This protein binds this small molecule.
Small molecule (SMILES): NS(=O)(=O)c1c(F)c(F)c(S(=O)(=O)CCO)c(NCc2ccccc2)c1F

Binding-site contacts:
Ligand atom C3 contacts residue HIS199 of chain 1.A at 3.2 Å.
Ligand atom O25 contacts residue HIS67 of chain 1.A at 3.2 Å.
Ligand atom O23 contacts residue WWO1 of chain 1.D at 3.1 Å.
Ligand atom C14 contacts residue PHE91 of chain 1.A at 3.5 Å (hydrophobic).
Ligand atom C24 contacts residue HIS199 of chain 1.A at 3.5 Å.
Ligand atom N26 contacts residue GLN92 of chain 1.A at 3.1 Å (h-bond).
Ligand atom C3 contacts residue LEU197 of chain 1.A at 3.7 Å (hydrophobic).
Ligand atom C2 contacts residue HIS199 of chain 1.A at 3.2 Å.
Ligand atom C15 contacts residue PHE91 of chain 1.A at 3.6 Å (hydrophobic).
Ligand atom C16 contacts residue WWO1 of chain 1.D at 3.7 Å.
Ligand atom C14 contacts residue WWO1 of chain 1.D at 3.4 Å.
Ligand atom C21 contacts residue PRO200 of chain 1.A at 3.6 Å (hydrophobic).
Ligand atom S7 contacts residue ZN1 of chain 1.B at 3.1 Å.
Ligand atom F13 contacts residue PRO200 of chain 1.A at 3.4 Å.
Ligand atom C4 contacts residue HIS199 of chain 1.A at 3.7 Å.
Ligand atom F12 contacts residue THR198 of chain 1.A at 2.9 Å.
Ligand atom O22 contacts residue LEU197 of chain 1.A at 3.6 Å.
Ligand atom F12 contacts residue HIS199 of chain 1.A at 3.0 Å.
Ligand atom N10 contacts residue THR198 of chain 1.A at 2.9 Å (h-bond).
Ligand atom N10 contacts residue HIS119 of chain 1.A at 3.3 Å (h-bond).
Ligand atom N10 contacts residue ZN1 of chain 1.B at 1.9 Å.
Ligand atom O8 contacts residue LEU197 of chain 1.A at 3.3 Å.
Ligand atom O8 contacts residue TRP208 of chain 1.A at 3.6 Å.
Ligand atom C20 contacts residue LEU197 of chain 1.A at 3.7 Å (hydrophobic).
Ligand atom O9 contacts residue HIS119 of chain 1.A at 3.6 Å (h-bond).
Ligand atom C24 contacts residue HIS64 of chain 1.A at 3.4 Å.
Ligand atom O25 contacts residue HIS199 of chain 1.A at 2.8 Å (h-bond).
Ligand atom O22 contacts residue PRO201 of chain 1.A at 3.5 Å.
Ligand atom F13 contacts residue HIS199 of chain 1.A at 3.2 Å.
Ligand atom N26 contacts residue WWO1 of chain 1.D at 3.4 Å (h-bond).
Ligand atom O9 contacts residue HIS94 of chain 1.A at 3.2 Å.
Ligand atom N10 contacts residue HIS96 of chain 1.A at 3.3 Å (h-bond).
Ligand atom F27 contacts residue HIS94 of chain 1.A at 3.1 Å.
Ligand atom O9 contacts residue ZN1 of chain 1.B at 3.1 Å.
Ligand atom O8 contacts residue THR198 of chain 1.A at 3.1 Å (h-bond).
Ligand atom C14 contacts residue GLN92 of chain 1.A at 3.5 Å.
Ligand atom N10 contacts residue HIS94 of chain 1.A at 3.2 Å (h-bond).
Ligand atom N10 contacts residue HIS199 of chain 1.A at 3.3 Å.
Ligand atom F12 contacts residue LEU197 of chain 1.A at 3.3 Å.
Ligand atom O25 contacts residue HIS64 of chain 1.A at 3.2 Å (h-bond).

Sequence of chain 1.A:
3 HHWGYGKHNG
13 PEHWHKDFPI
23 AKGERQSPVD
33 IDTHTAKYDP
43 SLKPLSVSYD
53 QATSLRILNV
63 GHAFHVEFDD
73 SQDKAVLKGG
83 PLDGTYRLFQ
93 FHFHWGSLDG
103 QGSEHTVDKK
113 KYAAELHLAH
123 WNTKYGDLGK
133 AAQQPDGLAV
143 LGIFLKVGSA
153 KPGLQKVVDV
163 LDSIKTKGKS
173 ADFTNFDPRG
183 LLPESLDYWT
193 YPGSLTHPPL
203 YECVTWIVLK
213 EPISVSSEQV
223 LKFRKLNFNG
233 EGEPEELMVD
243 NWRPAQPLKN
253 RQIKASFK